Sequence of chain 1.B:
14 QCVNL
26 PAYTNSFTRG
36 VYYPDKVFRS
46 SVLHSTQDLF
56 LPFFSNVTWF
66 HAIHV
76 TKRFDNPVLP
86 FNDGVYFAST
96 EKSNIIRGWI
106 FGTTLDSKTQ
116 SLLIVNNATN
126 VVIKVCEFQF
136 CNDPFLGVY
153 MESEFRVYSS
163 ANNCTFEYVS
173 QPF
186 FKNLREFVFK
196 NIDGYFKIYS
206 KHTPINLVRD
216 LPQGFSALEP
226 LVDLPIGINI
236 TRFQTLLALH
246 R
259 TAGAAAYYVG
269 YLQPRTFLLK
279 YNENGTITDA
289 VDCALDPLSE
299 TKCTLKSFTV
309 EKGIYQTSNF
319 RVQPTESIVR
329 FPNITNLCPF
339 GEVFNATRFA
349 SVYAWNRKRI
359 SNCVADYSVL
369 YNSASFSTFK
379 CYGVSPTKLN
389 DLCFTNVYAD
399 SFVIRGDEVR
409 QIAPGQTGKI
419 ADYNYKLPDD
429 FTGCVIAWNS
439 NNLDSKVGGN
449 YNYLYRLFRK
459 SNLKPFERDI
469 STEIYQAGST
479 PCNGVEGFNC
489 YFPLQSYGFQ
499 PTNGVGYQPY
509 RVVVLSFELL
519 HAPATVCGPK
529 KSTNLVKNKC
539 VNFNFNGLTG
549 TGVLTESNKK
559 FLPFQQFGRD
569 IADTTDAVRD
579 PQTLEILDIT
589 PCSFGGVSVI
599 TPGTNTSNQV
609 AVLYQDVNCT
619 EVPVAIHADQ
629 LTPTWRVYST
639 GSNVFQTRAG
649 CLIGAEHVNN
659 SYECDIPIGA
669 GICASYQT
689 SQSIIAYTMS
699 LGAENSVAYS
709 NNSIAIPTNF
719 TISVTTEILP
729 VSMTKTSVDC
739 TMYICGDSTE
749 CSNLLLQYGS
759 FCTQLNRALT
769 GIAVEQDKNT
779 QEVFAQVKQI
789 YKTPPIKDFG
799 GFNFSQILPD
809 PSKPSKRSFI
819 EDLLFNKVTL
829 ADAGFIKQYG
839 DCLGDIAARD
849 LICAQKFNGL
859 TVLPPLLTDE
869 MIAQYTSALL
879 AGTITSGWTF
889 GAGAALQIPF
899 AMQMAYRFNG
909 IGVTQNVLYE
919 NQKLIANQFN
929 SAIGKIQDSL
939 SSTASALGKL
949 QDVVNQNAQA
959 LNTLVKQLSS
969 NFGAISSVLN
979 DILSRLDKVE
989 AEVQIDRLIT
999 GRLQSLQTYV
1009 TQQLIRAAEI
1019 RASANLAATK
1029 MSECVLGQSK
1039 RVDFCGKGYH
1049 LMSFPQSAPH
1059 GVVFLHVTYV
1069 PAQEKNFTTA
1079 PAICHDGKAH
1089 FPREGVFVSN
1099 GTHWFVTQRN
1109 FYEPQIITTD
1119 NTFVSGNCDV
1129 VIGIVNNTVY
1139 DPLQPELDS

The small molecule below binds the protein below.
Small molecule (SMILES): CC(=O)N[C@@H]1[C@@H](O)[C@H](O)[C@@H](CO)O[C@H]1O

Binding-site contacts:
Ligand atom C8 contacts residue GLN580 of chain 1.B at 3.7 Å.
Ligand atom N2 contacts residue ASN331 of chain 1.B at 2.9 Å (h-bond).
Ligand atom O7 contacts residue ASN331 of chain 1.B at 4.3 Å.
Ligand atom O6 contacts residue ASN331 of chain 1.B at 4.3 Å.
Ligand atom C8 contacts residue ASN331 of chain 1.B at 3.5 Å.
Ligand atom C5 contacts residue GLN580 of chain 1.B at 4.0 Å.
Ligand atom C2 contacts residue ASN331 of chain 1.B at 2.4 Å.
Ligand atom C4 contacts residue ASN331 of chain 1.B at 4.2 Å.
Ligand atom C4 contacts residue GLN580 of chain 1.B at 3.9 Å.
Ligand atom C6 contacts residue GLN580 of chain 1.B at 3.7 Å.
Ligand atom C5 contacts residue ASN331 of chain 1.B at 3.6 Å.
Ligand atom C7 contacts residue ASN331 of chain 1.B at 3.4 Å.
Ligand atom C3 contacts residue ASN331 of chain 1.B at 3.8 Å.
Ligand atom C1 contacts residue ASN331 of chain 1.B at 1.4 Å.
Ligand atom O5 contacts residue GLN580 of chain 1.B at 3.9 Å.
Ligand atom O5 contacts residue ASN331 of chain 1.B at 2.3 Å (h-bond).